The protein below binds the small molecule below.
Small molecule (SMILES): CC(=O)N[C@@H]1[C@@H](O)[C@H](O)[C@@H](CO)O[C@H]1O

Sequence of chain 1.A:
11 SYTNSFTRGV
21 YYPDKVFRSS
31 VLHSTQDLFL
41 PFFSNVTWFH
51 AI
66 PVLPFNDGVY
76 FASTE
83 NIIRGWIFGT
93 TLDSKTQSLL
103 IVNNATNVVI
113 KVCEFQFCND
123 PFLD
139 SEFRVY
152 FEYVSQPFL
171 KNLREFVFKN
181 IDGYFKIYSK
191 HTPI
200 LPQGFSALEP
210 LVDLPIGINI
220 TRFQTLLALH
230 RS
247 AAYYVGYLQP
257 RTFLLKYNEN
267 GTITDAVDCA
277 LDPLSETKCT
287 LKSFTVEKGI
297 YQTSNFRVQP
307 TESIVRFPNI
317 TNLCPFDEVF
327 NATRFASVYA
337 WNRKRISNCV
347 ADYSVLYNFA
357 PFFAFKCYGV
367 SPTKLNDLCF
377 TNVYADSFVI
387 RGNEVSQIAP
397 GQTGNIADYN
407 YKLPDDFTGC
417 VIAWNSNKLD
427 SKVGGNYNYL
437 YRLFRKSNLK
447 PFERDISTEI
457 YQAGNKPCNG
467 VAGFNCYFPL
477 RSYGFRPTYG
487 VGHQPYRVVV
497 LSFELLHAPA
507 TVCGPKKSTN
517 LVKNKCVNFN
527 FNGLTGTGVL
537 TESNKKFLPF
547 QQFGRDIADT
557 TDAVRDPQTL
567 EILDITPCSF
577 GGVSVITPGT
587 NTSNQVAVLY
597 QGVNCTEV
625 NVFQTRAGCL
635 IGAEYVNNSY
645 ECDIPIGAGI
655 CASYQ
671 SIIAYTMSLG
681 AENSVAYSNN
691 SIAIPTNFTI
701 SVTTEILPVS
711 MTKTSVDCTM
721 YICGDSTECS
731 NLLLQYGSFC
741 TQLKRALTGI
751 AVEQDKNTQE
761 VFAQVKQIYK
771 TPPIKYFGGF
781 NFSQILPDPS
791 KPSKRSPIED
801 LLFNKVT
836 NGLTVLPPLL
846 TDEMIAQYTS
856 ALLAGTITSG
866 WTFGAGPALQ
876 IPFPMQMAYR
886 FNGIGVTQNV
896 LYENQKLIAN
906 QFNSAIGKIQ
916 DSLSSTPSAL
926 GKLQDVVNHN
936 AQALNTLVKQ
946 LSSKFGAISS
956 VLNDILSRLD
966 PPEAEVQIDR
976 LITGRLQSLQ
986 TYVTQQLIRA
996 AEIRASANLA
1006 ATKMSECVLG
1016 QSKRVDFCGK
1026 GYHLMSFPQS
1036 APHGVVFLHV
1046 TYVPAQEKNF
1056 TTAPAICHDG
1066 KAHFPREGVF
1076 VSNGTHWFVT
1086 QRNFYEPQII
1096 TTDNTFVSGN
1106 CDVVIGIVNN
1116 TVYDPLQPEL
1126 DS

Binding-site contacts:
Ligand atom C8 contacts residue THR1080 of chain 1.A at 4.0 Å.
Ligand atom C5 contacts residue HIS1081 of chain 1.A at 3.5 Å.
Ligand atom O7 contacts residue ASN1078 of chain 1.A at 3.5 Å (h-bond).
Ligand atom C6 contacts residue PHE1083 of chain 1.A at 3.6 Å (hydrophobic).
Ligand atom C4 contacts residue ASN1078 of chain 1.A at 4.2 Å.
Ligand atom C1 contacts residue ASN1078 of chain 1.A at 1.4 Å.
Ligand atom C1 contacts residue HIS1081 of chain 1.A at 4.0 Å.
Ligand atom C2 contacts residue HIS1081 of chain 1.A at 4.4 Å.
Ligand atom O5 contacts residue PHE1083 of chain 1.A at 3.8 Å.
Ligand atom O3 contacts residue THR1080 of chain 1.A at 4.4 Å.
Ligand atom O4 contacts residue HIS1081 of chain 1.A at 3.5 Å.
Ligand atom C1 contacts residue THR1080 of chain 1.A at 3.7 Å.
Ligand atom N2 contacts residue ASN1078 of chain 1.A at 2.9 Å (h-bond).
Ligand atom C4 contacts residue HIS1081 of chain 1.A at 3.9 Å.
Ligand atom C5 contacts residue PHE1083 of chain 1.A at 4.1 Å (hydrophobic).
Ligand atom C3 contacts residue HIS1081 of chain 1.A at 3.7 Å.
Ligand atom C8 contacts residue ASN1078 of chain 1.A at 3.8 Å.
Ligand atom C2 contacts residue THR1080 of chain 1.A at 3.7 Å.
Ligand atom C3 contacts residue THR1080 of chain 1.A at 3.6 Å.
Ligand atom C7 contacts residue THR1080 of chain 1.A at 4.3 Å.
Ligand atom C7 contacts residue ASN1078 of chain 1.A at 3.4 Å.
Ligand atom O6 contacts residue PHE1083 of chain 1.A at 3.4 Å.
Ligand atom O5 contacts residue HIS1081 of chain 1.A at 4.1 Å.
Ligand atom C6 contacts residue HIS1081 of chain 1.A at 4.5 Å.
Ligand atom C5 contacts residue ASN1078 of chain 1.A at 3.7 Å.
Ligand atom C2 contacts residue ASN1078 of chain 1.A at 2.5 Å.
Ligand atom C3 contacts residue ASN1078 of chain 1.A at 3.8 Å.
Ligand atom O5 contacts residue ASN1078 of chain 1.A at 2.4 Å (h-bond).
Ligand atom N2 contacts residue THR1080 of chain 1.A at 3.2 Å (h-bond).